Binding-site contacts:
Ligand atom O4 contacts residue TRP357 of chain 1.A at 4.2 Å.
Ligand atom N2 contacts residue ASN65 of chain 1.A at 3.0 Å (h-bond).
Ligand atom O3 contacts residue TRP357 of chain 1.A at 4.1 Å.
Ligand atom O5 contacts residue TRP357 of chain 1.A at 4.1 Å.
Ligand atom C7 contacts residue TRP357 of chain 1.A at 3.8 Å (hydrophobic).
Ligand atom O5 contacts residue ASN65 of chain 1.A at 2.3 Å (h-bond).
Ligand atom C2 contacts residue ASN65 of chain 1.A at 2.4 Å.
Ligand atom C7 contacts residue ASN65 of chain 1.A at 3.3 Å.
Ligand atom C4 contacts residue ASN65 of chain 1.A at 4.1 Å.
Ligand atom C1 contacts residue TRP357 of chain 1.A at 3.6 Å (hydrophobic).
Ligand atom C3 contacts residue TRP357 of chain 1.A at 3.5 Å (hydrophobic).
Ligand atom C5 contacts residue ASN65 of chain 1.A at 3.6 Å.
Ligand atom C5 contacts residue TRP357 of chain 1.A at 3.7 Å (hydrophobic).
Ligand atom C6 contacts residue TRP357 of chain 1.A at 4.4 Å (hydrophobic).
Ligand atom C8 contacts residue TRP357 of chain 1.A at 3.4 Å (hydrophobic).
Ligand atom C1 contacts residue ASN65 of chain 1.A at 1.5 Å.
Ligand atom C3 contacts residue ASN65 of chain 1.A at 3.8 Å.
Ligand atom C2 contacts residue TRP357 of chain 1.A at 3.9 Å (hydrophobic).
Ligand atom O7 contacts residue ASN65 of chain 1.A at 3.1 Å (h-bond).
Ligand atom N2 contacts residue TRP357 of chain 1.A at 3.1 Å (h-bond).
Ligand atom C4 contacts residue TRP357 of chain 1.A at 4.2 Å (hydrophobic).

This small molecule binds to this protein.
Small molecule (SMILES): CC(=O)N[C@@H]1[C@@H](O)[C@H](O)[C@@H](CO)O[C@H]1O

Sequence of chain 1.A:
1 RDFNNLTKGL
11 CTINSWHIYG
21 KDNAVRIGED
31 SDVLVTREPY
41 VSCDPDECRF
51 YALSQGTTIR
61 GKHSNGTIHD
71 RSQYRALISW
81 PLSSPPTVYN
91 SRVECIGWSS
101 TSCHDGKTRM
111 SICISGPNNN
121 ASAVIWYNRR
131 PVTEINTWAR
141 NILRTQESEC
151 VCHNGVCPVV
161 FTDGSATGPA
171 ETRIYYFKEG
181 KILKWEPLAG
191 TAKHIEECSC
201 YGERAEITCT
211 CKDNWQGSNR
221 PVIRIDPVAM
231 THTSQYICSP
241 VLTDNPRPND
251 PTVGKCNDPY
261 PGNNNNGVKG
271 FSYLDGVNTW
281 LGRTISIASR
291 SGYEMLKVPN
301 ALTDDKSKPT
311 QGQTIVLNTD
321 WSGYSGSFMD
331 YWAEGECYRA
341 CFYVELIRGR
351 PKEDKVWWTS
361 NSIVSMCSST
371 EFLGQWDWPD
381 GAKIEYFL